Binding-site contacts:
Ligand atom C2 contacts residue ASN328 of chain 1.C at 2.5 Å.
Ligand atom C7 contacts residue ASN328 of chain 1.C at 3.9 Å.
Ligand atom C5 contacts residue ASN328 of chain 1.C at 3.7 Å.
Ligand atom C4 contacts residue ASN328 of chain 1.C at 4.2 Å.
Ligand atom N2 contacts residue ASN328 of chain 1.C at 3.0 Å (h-bond).
Ligand atom O7 contacts residue ASN328 of chain 1.C at 4.4 Å.
Ligand atom O5 contacts residue ASN328 of chain 1.C at 2.3 Å (h-bond).
Ligand atom C3 contacts residue ASN328 of chain 1.C at 3.8 Å.
Ligand atom C1 contacts residue ASN328 of chain 1.C at 1.4 Å.

Sequence of chain 1.C:
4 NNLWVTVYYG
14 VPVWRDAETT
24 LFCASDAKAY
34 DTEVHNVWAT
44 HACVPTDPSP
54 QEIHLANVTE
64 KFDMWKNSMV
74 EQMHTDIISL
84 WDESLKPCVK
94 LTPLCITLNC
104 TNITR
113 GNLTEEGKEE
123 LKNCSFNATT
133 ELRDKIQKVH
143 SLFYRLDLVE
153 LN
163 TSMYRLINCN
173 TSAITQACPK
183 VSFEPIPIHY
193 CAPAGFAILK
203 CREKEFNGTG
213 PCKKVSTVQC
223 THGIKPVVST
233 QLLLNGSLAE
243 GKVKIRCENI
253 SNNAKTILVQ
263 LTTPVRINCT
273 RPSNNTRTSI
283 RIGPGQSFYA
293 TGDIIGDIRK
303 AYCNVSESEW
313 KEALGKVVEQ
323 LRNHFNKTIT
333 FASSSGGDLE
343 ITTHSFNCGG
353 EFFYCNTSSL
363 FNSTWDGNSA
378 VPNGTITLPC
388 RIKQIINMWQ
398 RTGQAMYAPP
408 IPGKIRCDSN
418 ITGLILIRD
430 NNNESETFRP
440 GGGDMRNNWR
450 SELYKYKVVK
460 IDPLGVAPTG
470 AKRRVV

A small-molecule ligand and the protein it binds are described below.
Small molecule (SMILES): CC(=O)N[C@@H]1[C@@H](O)[C@H](O)[C@@H](CO)O[C@H]1O